Binding-site contacts:
Ligand atom CAG contacts residue ARG122 of chain 9.A at 3.7 Å.
Ligand atom OAD contacts residue GLY91 of chain 9.A at 2.8 Å (h-bond).
Ligand atom CAI contacts residue FMN1 of chain 5.C at 3.6 Å.
Ligand atom OAE contacts residue ARG139 of chain 7.A at 3.5 Å (salt-bridge).
Ligand atom CAF contacts residue FMN1 of chain 5.C at 3.4 Å.
Ligand atom OAC contacts residue ARG185 of chain 5.A at 3.0 Å (salt-bridge).
Ligand atom CAG contacts residue FMN1 of chain 5.C at 3.4 Å.
Ligand atom CAB contacts residue PHE169 of chain 5.A at 3.8 Å (hydrophobic).
Ligand atom PAJ contacts residue ARG122 of chain 9.A at 3.8 Å.
Ligand atom CAG contacts residue PHE169 of chain 5.A at 3.7 Å (hydrophobic).
Ligand atom PAJ contacts residue ARG185 of chain 5.A at 3.7 Å.
Ligand atom PAJ contacts residue LYS129 of chain 9.A at 3.7 Å.
Ligand atom OAH contacts residue GLY91 of chain 9.A at 3.9 Å.
Ligand atom CAI contacts residue SER90 of chain 9.A at 3.6 Å.
Ligand atom OAH contacts residue ARG122 of chain 9.A at 3.4 Å (salt-bridge).
Ligand atom PAJ contacts residue ARG139 of chain 7.A at 3.9 Å.
Ligand atom OAD contacts residue SER90 of chain 9.A at 3.6 Å (h-bond).
Ligand atom CAA contacts residue TRP200 of chain 5.A at 3.7 Å (hydrophobic).
Ligand atom OAD contacts residue LYS129 of chain 9.A at 2.7 Å (salt-bridge).
Ligand atom OAE contacts residue GLU140 of chain 7.A at 2.3 Å (salt-bridge).
Ligand atom CAF contacts residue ARG122 of chain 9.A at 3.6 Å.
Ligand atom OAE contacts residue ARG122 of chain 9.A at 3.0 Å (salt-bridge).
Ligand atom OAC contacts residue ARG139 of chain 7.A at 3.0 Å (salt-bridge).
Ligand atom CAA contacts residue FMN1 of chain 5.C at 3.6 Å.
Ligand atom CAF contacts residue ALA89 of chain 9.A at 3.5 Å (hydrophobic).
Ligand atom CAF contacts residue SER90 of chain 9.A at 3.8 Å.
Ligand atom CAG contacts residue SER90 of chain 9.A at 3.8 Å.
Ligand atom CAA contacts residue TRP84 of chain 9.A at 3.4 Å (hydrophobic).
Ligand atom CAB contacts residue TRP200 of chain 5.A at 3.6 Å (hydrophobic).
Ligand atom OAD contacts residue GLU140 of chain 7.A at 3.7 Å.
Ligand atom PAJ contacts residue GLU140 of chain 7.A at 3.4 Å.
Ligand atom CAB contacts residue SER90 of chain 9.A at 3.9 Å.
Ligand atom OAE contacts residue LYS129 of chain 9.A at 3.6 Å (salt-bridge).
Ligand atom OAC contacts residue PHE169 of chain 5.A at 3.6 Å.
Ligand atom CAA contacts residue ALA89 of chain 9.A at 3.8 Å (hydrophobic).
Ligand atom OAD contacts residue ARG185 of chain 5.A at 2.9 Å (salt-bridge).
Ligand atom CAB contacts residue FMN1 of chain 5.C at 3.8 Å.
Ligand atom OAH contacts residue SER90 of chain 9.A at 2.9 Å (h-bond).
Ligand atom PAJ contacts residue SER90 of chain 9.A at 3.7 Å.
Ligand atom OAC contacts residue GLU140 of chain 7.A at 3.7 Å.

Sequence of chain 7.A:
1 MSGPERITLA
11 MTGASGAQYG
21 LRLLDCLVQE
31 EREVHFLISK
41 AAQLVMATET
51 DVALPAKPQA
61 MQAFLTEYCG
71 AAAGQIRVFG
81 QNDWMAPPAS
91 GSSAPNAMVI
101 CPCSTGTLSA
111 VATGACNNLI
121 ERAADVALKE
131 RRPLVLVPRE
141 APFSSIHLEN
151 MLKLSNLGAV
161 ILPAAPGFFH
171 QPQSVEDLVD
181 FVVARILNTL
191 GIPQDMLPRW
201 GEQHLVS

Sequence of chain 5.A:
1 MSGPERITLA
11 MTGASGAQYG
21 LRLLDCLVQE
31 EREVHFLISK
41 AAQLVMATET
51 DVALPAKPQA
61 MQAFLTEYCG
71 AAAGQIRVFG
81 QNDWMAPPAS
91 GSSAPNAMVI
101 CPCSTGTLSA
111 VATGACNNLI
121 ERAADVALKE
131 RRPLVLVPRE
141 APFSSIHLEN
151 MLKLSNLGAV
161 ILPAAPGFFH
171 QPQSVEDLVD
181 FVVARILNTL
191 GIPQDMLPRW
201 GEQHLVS

Sequence of chain 9.A:
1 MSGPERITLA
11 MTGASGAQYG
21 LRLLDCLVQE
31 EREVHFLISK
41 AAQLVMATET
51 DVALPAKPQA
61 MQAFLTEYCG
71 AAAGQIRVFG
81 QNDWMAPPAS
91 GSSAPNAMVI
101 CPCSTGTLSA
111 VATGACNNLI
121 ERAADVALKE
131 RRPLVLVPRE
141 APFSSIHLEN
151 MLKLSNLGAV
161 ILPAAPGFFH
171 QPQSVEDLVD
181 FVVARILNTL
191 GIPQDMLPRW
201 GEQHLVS

The small molecule below binds the protein below.
Small molecule (SMILES): CC(C)=CCOP(=O)(O)O